Binding-site contacts:
Ligand atom N7 contacts residue B121 of chain 1.K at 3.3 Å.
Ligand atom C2 contacts residue GLU287 of chain 1.A at 3.1 Å.
Ligand atom O3' contacts residue PHE245 of chain 1.A at 3.4 Å.
Ligand atom N9 contacts residue VAL326 of chain 1.A at 3.5 Å.
Ligand atom C8 contacts residue B121 of chain 1.K at 3.5 Å.
Ligand atom C6 contacts residue THR288 of chain 1.A at 3.3 Å.
Ligand atom N6 contacts residue GLY289 of chain 1.A at 2.6 Å (h-bond).
Ligand atom C6 contacts residue GLY289 of chain 1.A at 3.5 Å.
Ligand atom O3' contacts residue GLU287 of chain 1.A at 3.5 Å (salt-bridge).
Ligand atom O2' contacts residue SER247 of chain 1.A at 2.5 Å (h-bond).
Ligand atom O3' contacts residue ASN193 of chain 1.A at 3.6 Å.
Ligand atom N1 contacts residue SER292 of chain 1.A at 3.7 Å.
Ligand atom C4 contacts residue B121 of chain 1.K at 3.5 Å.
Ligand atom O2' contacts residue GLU287 of chain 1.A at 3.4 Å (salt-bridge).
Ligand atom N6 contacts residue THR288 of chain 1.A at 3.7 Å.
Ligand atom C6' contacts residue B121 of chain 1.K at 2.6 Å.
Ligand atom N6 contacts residue ILE330 of chain 1.A at 3.8 Å.
Ligand atom C8 contacts residue VAL326 of chain 1.A at 3.5 Å (hydrophobic).
Ligand atom C4 contacts residue THR288 of chain 1.A at 3.7 Å.
Ligand atom C3' contacts residue SER247 of chain 1.A at 3.6 Å.
Ligand atom C8 contacts residue PHE329 of chain 1.A at 3.3 Å (hydrophobic).
Ligand atom C2 contacts residue ILE248 of chain 1.A at 3.8 Å (hydrophobic).
Ligand atom C2' contacts residue GLU287 of chain 1.A at 3.8 Å.
Ligand atom C1' contacts residue GLU287 of chain 1.A at 3.3 Å.
Ligand atom O3' contacts residue SER247 of chain 1.A at 3.8 Å.
Ligand atom N3 contacts residue GLU287 of chain 1.A at 3.3 Å (salt-bridge).
Ligand atom O4' contacts residue PHE329 of chain 1.A at 3.7 Å.
Ligand atom N6 contacts residue SER292 of chain 1.A at 3.5 Å.
Ligand atom N1 contacts residue THR288 of chain 1.A at 3.2 Å.
Ligand atom N9 contacts residue B121 of chain 1.K at 3.6 Å.
Ligand atom N1 contacts residue GLY289 of chain 1.A at 3.5 Å (h-bond).
Ligand atom C5' contacts residue B121 of chain 1.K at 3.3 Å.
Ligand atom O2' contacts residue PHE245 of chain 1.A at 3.0 Å.
Ligand atom C5' contacts residue PHE329 of chain 1.A at 3.5 Å (hydrophobic).
Ligand atom C5 contacts residue B121 of chain 1.K at 3.3 Å.
Ligand atom N7 contacts residue PHE329 of chain 1.A at 3.7 Å.
Ligand atom C5 contacts residue THR288 of chain 1.A at 3.4 Å.
Ligand atom C2 contacts residue THR288 of chain 1.A at 3.5 Å.
Ligand atom C2' contacts residue SER247 of chain 1.A at 3.2 Å.
Ligand atom N7 contacts residue VAL326 of chain 1.A at 3.7 Å.

Sequence of chain 1.A:
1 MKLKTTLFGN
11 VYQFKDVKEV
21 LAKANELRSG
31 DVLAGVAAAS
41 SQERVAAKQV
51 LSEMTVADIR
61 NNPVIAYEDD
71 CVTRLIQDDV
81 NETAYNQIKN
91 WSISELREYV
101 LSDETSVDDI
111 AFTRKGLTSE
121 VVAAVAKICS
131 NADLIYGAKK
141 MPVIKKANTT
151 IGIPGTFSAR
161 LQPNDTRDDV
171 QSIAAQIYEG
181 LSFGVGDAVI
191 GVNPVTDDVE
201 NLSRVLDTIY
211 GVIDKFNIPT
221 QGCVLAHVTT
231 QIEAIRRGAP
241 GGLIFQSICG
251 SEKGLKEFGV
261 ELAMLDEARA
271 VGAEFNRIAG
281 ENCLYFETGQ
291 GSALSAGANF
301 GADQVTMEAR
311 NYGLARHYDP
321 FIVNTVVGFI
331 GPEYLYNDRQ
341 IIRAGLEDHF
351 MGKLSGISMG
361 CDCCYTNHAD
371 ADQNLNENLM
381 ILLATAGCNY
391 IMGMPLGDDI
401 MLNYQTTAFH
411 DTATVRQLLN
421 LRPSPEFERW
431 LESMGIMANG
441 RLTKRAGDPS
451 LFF

This small molecule binds to this protein.
Small molecule (SMILES): CC[C@H]1O[C@@H](n2cnc3c(N)ncnc32)[C@H](O)[C@@H]1O